This small molecule binds to this protein.
Small molecule (SMILES): CC(=O)N[C@H]1[C@H](O[C@H]2[C@H](O)[C@@H](NC(C)=O)CO[C@@H]2CO)O[C@H](CO)[C@@H](O)[C@@H]1O

Sequence of chain 1.B:
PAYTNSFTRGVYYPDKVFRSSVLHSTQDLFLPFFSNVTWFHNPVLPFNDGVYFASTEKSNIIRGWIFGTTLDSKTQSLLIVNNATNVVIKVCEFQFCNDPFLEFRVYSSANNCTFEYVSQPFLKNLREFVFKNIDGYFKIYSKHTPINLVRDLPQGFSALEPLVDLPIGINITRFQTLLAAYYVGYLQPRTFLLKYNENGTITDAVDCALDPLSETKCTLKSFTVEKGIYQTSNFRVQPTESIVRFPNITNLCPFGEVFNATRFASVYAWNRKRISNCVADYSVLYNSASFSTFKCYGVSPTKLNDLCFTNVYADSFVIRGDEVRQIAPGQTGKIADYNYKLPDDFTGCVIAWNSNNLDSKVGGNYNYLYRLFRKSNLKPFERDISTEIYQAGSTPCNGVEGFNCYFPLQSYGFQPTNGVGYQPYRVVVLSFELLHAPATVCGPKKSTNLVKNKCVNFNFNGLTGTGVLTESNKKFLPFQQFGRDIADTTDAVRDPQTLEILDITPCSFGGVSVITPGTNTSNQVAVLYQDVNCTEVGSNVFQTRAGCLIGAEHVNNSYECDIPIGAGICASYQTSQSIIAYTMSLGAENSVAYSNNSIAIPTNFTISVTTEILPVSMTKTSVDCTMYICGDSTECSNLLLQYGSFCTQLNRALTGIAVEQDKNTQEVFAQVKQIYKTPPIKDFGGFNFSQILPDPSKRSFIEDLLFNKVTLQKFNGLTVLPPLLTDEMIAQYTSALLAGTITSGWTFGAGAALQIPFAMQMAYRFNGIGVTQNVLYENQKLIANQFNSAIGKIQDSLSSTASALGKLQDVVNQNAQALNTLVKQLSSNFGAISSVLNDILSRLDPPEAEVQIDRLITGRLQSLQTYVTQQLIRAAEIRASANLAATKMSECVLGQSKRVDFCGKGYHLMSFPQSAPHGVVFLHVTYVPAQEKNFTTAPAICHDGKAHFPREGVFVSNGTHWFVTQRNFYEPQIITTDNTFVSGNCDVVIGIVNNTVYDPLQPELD

Binding-site contacts:
Ligand atom O4 contacts residue LEU922 of chain 1.B at 3.8 Å.
Ligand atom O7 contacts residue ASN717 of chain 1.B at 3.1 Å (h-bond).
Ligand atom C5 contacts residue LEU922 of chain 1.B at 4.1 Å (hydrophobic).
Ligand atom C4 contacts residue ASN717 of chain 1.B at 4.2 Å.
Ligand atom N2 contacts residue LEU922 of chain 1.B at 4.5 Å.
Ligand atom C8 contacts residue THR716 of chain 1.B at 4.2 Å.
Ligand atom C4 contacts residue LEU922 of chain 1.B at 4.4 Å (hydrophobic).
Ligand atom C7 contacts residue GLN1071 of chain 1.B at 3.9 Å.
Ligand atom O7 contacts residue GLN1071 of chain 1.B at 2.8 Å (h-bond).
Ligand atom C6 contacts residue GLN926 of chain 1.B at 3.9 Å.
Ligand atom C5 contacts residue GLN926 of chain 1.B at 3.7 Å.
Ligand atom C7 contacts residue LEU922 of chain 1.B at 4.4 Å (hydrophobic).
Ligand atom C8 contacts residue ASN717 of chain 1.B at 4.4 Å.
Ligand atom C5 contacts residue ASN717 of chain 1.B at 3.7 Å.
Ligand atom C2 contacts residue LEU922 of chain 1.B at 4.5 Å (hydrophobic).
Ligand atom C2 contacts residue ASN717 of chain 1.B at 2.5 Å.
Ligand atom C1 contacts residue LEU922 of chain 1.B at 4.3 Å (hydrophobic).
Ligand atom C2 contacts residue GLN1071 of chain 1.B at 4.3 Å.
Ligand atom O5 contacts residue GLN1071 of chain 1.B at 3.9 Å.
Ligand atom C3 contacts residue LEU922 of chain 1.B at 3.9 Å (hydrophobic).
Ligand atom C7 contacts residue ASN717 of chain 1.B at 3.2 Å.
Ligand atom O7 contacts residue LEU922 of chain 1.B at 3.6 Å.
Ligand atom C3 contacts residue ASN717 of chain 1.B at 3.8 Å.
Ligand atom C1 contacts residue ASN717 of chain 1.B at 1.4 Å.
Ligand atom N2 contacts residue ASN717 of chain 1.B at 2.9 Å (h-bond).
Ligand atom C1 contacts residue GLN1071 of chain 1.B at 4.0 Å.
Ligand atom O5 contacts residue GLN926 of chain 1.B at 4.1 Å.
Ligand atom O5 contacts residue ASN717 of chain 1.B at 2.4 Å (h-bond).